This small molecule binds to this protein.
Small molecule (SMILES): Cn1cc(Nc2nc(NC3(C)CC3)c3nc(CC#N)ccc3n2)cn1

Binding-site contacts:
Ligand atom C22 contacts residue LEU166 of chain 1.A at 3.8 Å (hydrophobic).
Ligand atom C6 contacts residue MET113 of chain 1.A at 3.5 Å (hydrophobic).
Ligand atom N25 contacts residue GLY116 of chain 1.A at 3.7 Å.
Ligand atom C20 contacts residue LEU166 of chain 1.A at 3.7 Å (hydrophobic).
Ligand atom C4 contacts residue MET113 of chain 1.A at 3.2 Å (hydrophobic).
Ligand atom C21 contacts residue MET113 of chain 1.A at 3.9 Å (hydrophobic).
Ligand atom N23 contacts residue MET113 of chain 1.A at 3.0 Å (h-bond).
Ligand atom C3 contacts residue GLY116 of chain 1.A at 3.3 Å.
Ligand atom N19 contacts residue LYS61 of chain 1.A at 3.5 Å.
Ligand atom C24 contacts residue GLY116 of chain 1.A at 3.6 Å.
Ligand atom C21 contacts residue LEU166 of chain 1.A at 3.8 Å (hydrophobic).
Ligand atom N19 contacts residue TYR110 of chain 1.A at 3.9 Å.
Ligand atom N5 contacts residue MET40 of chain 1.A at 3.9 Å.
Ligand atom C20 contacts residue TYR110 of chain 1.A at 3.6 Å (hydrophobic).
Ligand atom N5 contacts residue TYR112 of chain 1.A at 3.4 Å.
Ligand atom C12 contacts residue GLY41 of chain 1.A at 3.9 Å.
Ligand atom C21 contacts residue ALA59 of chain 1.A at 3.3 Å (hydrophobic).
Ligand atom N2 contacts residue GLY116 of chain 1.A at 3.6 Å.
Ligand atom C21 contacts residue VAL111 of chain 1.A at 3.5 Å (hydrophobic).
Ligand atom C13 contacts residue GLY41 of chain 1.A at 3.7 Å.
Ligand atom C3 contacts residue MET113 of chain 1.A at 3.0 Å (hydrophobic).
Ligand atom N15 contacts residue LEU166 of chain 1.A at 3.3 Å.
Ligand atom C16 contacts residue LEU166 of chain 1.A at 3.4 Å (hydrophobic).
Ligand atom N23 contacts residue ALA59 of chain 1.A at 3.9 Å.
Ligand atom C4 contacts residue MET40 of chain 1.A at 3.7 Å (hydrophobic).
Ligand atom C3 contacts residue TYR112 of chain 1.A at 3.6 Å (hydrophobic).
Ligand atom C22 contacts residue MET113 of chain 1.A at 3.9 Å (hydrophobic).
Ligand atom C13 contacts residue MET40 of chain 1.A at 3.9 Å (hydrophobic).
Ligand atom C17 contacts residue TYR110 of chain 1.A at 3.6 Å (hydrophobic).
Ligand atom C18 contacts residue TYR110 of chain 1.A at 3.6 Å (hydrophobic).
Ligand atom N19 contacts residue VAL48 of chain 1.A at 3.9 Å.
Ligand atom C3 contacts residue PRO114 of chain 1.A at 3.7 Å (hydrophobic).
Ligand atom C4 contacts residue TYR112 of chain 1.A at 3.7 Å (hydrophobic).
Ligand atom C4 contacts residue GLY116 of chain 1.A at 3.5 Å.
Ligand atom C20 contacts residue ALA59 of chain 1.A at 3.8 Å (hydrophobic).
Ligand atom C22 contacts residue ALA59 of chain 1.A at 3.5 Å (hydrophobic).
Ligand atom C1 contacts residue PRO114 of chain 1.A at 3.8 Å (hydrophobic).
Ligand atom C14 contacts residue LEU166 of chain 1.A at 3.5 Å (hydrophobic).
Ligand atom C11 contacts residue SER117 of chain 1.A at 3.9 Å.
Ligand atom N5 contacts residue MET113 of chain 1.A at 2.7 Å (h-bond).

Sequence of chain 1.A:
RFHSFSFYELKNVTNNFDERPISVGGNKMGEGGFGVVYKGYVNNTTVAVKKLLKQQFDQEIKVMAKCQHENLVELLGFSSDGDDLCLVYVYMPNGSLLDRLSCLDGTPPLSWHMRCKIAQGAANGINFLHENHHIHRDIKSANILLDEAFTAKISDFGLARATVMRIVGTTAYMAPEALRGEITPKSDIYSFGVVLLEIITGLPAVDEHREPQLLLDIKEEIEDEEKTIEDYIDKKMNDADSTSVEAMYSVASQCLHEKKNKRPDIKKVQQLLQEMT